Sequence of chain 1.C:
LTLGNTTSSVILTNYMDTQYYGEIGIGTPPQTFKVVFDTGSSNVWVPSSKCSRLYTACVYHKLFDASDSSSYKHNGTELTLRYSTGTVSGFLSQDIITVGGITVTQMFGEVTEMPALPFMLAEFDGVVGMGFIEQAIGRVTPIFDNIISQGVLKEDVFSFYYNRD

Sequence of chain 1.D:
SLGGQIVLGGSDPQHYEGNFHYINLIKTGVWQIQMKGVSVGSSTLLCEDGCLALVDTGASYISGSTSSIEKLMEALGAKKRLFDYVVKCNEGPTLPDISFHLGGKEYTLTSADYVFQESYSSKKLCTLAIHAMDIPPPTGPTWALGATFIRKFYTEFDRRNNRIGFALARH

This small molecule binds to this protein.
Small molecule (SMILES): COCCc1ccc(Cl)c(CN(C(=O)[C@H]2CNCC[C@]2(O)c2ccc(OCCOc3c(Cl)cc(C)cc3Cl)nc2)C2CC2)c1

Binding-site contacts:
Ligand atom CL27 contacts residue VAL111 of chain 1.C at 3.5 Å.
Ligand atom C5 contacts residue ASP38 of chain 1.C at 3.7 Å.
Ligand atom C28 contacts residue PHE124 of chain 1.C at 3.5 Å (hydrophobic).
Ligand atom C41 contacts residue THR18 of chain 1.C at 3.3 Å.
Ligand atom O43 contacts residue THR18 of chain 1.C at 3.3 Å (h-bond).
Ligand atom C41 contacts residue SER60 of chain 1.D at 3.2 Å.
Ligand atom C24 contacts residue PHE124 of chain 1.C at 3.6 Å (hydrophobic).
Ligand atom C38 contacts residue GLY58 of chain 1.D at 3.7 Å.
Ligand atom O43 contacts residue TYR20 of chain 1.C at 3.3 Å (h-bond).
Ligand atom C21 contacts residue MET114 of chain 1.C at 3.6 Å (hydrophobic).
Ligand atom O16 contacts residue LEU81 of chain 1.C at 3.1 Å.
Ligand atom C22 contacts residue ASP125 of chain 1.C at 3.0 Å.
Ligand atom C28 contacts residue HIS61 of chain 1.C at 3.2 Å.
Ligand atom C24 contacts residue PHE119 of chain 1.C at 3.5 Å (hydrophobic).
Ligand atom C33 contacts residue GLY58 of chain 1.D at 3.3 Å.
Ligand atom C1 contacts residue ASP38 of chain 1.C at 3.0 Å.
Ligand atom C2 contacts residue ASP38 of chain 1.C at 3.4 Å.
Ligand atom C21 contacts residue ASP125 of chain 1.C at 3.5 Å.
Ligand atom CL26 contacts residue PHE119 of chain 1.C at 3.4 Å.
Ligand atom C2 contacts residue ASP56 of chain 1.D at 3.5 Å.
Ligand atom C23 contacts residue ASP125 of chain 1.C at 3.6 Å.
Ligand atom C2 contacts residue GLY40 of chain 1.C at 3.7 Å.
Ligand atom C17 contacts residue TRP45 of chain 1.C at 3.5 Å (hydrophobic).
Ligand atom C28 contacts residue PHE119 of chain 1.C at 3.6 Å (hydrophobic).
Ligand atom N3 contacts residue ASP56 of chain 1.D at 2.9 Å (salt-bridge).
Ligand atom C4 contacts residue GLY58 of chain 1.D at 3.4 Å.
Ligand atom O43 contacts residue GLN19 of chain 1.C at 3.4 Å.
Ligand atom C44 contacts residue THR57 of chain 1.D at 3.3 Å.
Ligand atom C13 contacts residue LEU81 of chain 1.C at 3.4 Å (hydrophobic).
Ligand atom C17 contacts residue VAL127 of chain 1.C at 3.6 Å (hydrophobic).
Ligand atom C41 contacts residue GLY58 of chain 1.D at 3.2 Å.
Ligand atom N3 contacts residue ASP38 of chain 1.C at 3.0 Å (salt-bridge).
Ligand atom C44 contacts residue GLY58 of chain 1.D at 3.5 Å.
Ligand atom C35 contacts residue GLN19 of chain 1.C at 3.6 Å.
Ligand atom C14 contacts residue PHE119 of chain 1.C at 3.6 Å (hydrophobic).
Ligand atom O19 contacts residue VAL127 of chain 1.C at 3.6 Å.
Ligand atom C42 contacts residue GLY58 of chain 1.D at 3.3 Å.
Ligand atom C39 contacts residue PHE124 of chain 1.C at 3.5 Å (hydrophobic).
Ligand atom CL40 contacts residue PRO118 of chain 1.C at 3.6 Å.
Ligand atom C25 contacts residue PHE119 of chain 1.C at 3.5 Å (hydrophobic).